A protein and the small-molecule ligand that binds it are described below.
Small molecule (SMILES): O=C(O)Cc1ccc(O)cc1

Sequence of chain 2.J:
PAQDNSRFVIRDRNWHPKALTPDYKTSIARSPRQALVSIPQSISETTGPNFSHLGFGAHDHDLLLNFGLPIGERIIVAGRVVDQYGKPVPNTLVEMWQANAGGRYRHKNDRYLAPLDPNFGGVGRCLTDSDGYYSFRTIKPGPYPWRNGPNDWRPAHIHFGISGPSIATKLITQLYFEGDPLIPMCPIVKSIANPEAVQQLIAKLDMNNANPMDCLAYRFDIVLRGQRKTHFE

Sequence of chain 2.I:
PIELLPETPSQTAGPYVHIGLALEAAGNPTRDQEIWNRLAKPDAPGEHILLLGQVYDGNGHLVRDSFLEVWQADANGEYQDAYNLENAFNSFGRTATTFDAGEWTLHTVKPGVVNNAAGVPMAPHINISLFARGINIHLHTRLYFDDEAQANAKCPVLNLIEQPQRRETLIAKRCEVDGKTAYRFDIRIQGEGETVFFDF

Binding-site contacts:
Ligand atom C7 contacts residue TRP149 of chain 2.J at 3.0 Å (hydrophobic).
Ligand atom C8 contacts residue PRO15 of chain 2.I at 3.9 Å (hydrophobic).
Ligand atom C2 contacts residue ILE191 of chain 2.J at 3.5 Å (hydrophobic).
Ligand atom C1 contacts residue ILE191 of chain 2.J at 4.0 Å (hydrophobic).
Ligand atom C8 contacts residue TRP149 of chain 2.J at 3.5 Å (hydrophobic).
Ligand atom C3 contacts residue FE1 of chain 2.Y at 3.6 Å.
Ligand atom O1 contacts residue ARG133 of chain 2.I at 3.6 Å.
Ligand atom C3 contacts residue HIS162 of chain 2.J at 3.6 Å.
Ligand atom C2 contacts residue GLY14 of chain 2.I at 4.1 Å.
Ligand atom C5 contacts residue TYR147 of chain 2.J at 2.8 Å (hydrophobic).
Ligand atom C4 contacts residue PRO15 of chain 2.I at 3.6 Å (hydrophobic).
Ligand atom C4 contacts residue TYR147 of chain 2.J at 2.8 Å (hydrophobic).
Ligand atom O4 contacts residue TYR108 of chain 2.J at 3.1 Å (h-bond).
Ligand atom C2 contacts residue THR12 of chain 2.I at 4.1 Å.
Ligand atom C3 contacts residue PRO15 of chain 2.I at 3.9 Å (hydrophobic).
Ligand atom O4 contacts residue HIS162 of chain 2.J at 2.5 Å (h-bond).
Ligand atom C5 contacts residue PRO15 of chain 2.I at 3.4 Å (hydrophobic).
Ligand atom O2 contacts residue PRO15 of chain 2.I at 4.0 Å.
Ligand atom O1 contacts residue TYR24 of chain 2.J at 2.5 Å (h-bond).
Ligand atom C4 contacts residue GLY14 of chain 2.I at 4.1 Å.
Ligand atom C6 contacts residue TYR147 of chain 2.J at 3.7 Å (hydrophobic).
Ligand atom C6 contacts residue PRO15 of chain 2.I at 3.4 Å (hydrophobic).
Ligand atom C8 contacts residue TYR24 of chain 2.J at 3.6 Å (hydrophobic).
Ligand atom O4 contacts residue FE1 of chain 2.Y at 1.9 Å.
Ligand atom O4 contacts residue HIS160 of chain 2.J at 3.7 Å.
Ligand atom C2 contacts residue PRO15 of chain 2.I at 3.8 Å (hydrophobic).
Ligand atom C4 contacts residue HIS162 of chain 2.J at 3.6 Å.
Ligand atom C1 contacts residue PRO15 of chain 2.I at 3.6 Å (hydrophobic).
Ligand atom O4 contacts residue TYR147 of chain 2.J at 2.7 Å (h-bond).
Ligand atom C7 contacts residue ILE191 of chain 2.J at 3.6 Å (hydrophobic).
Ligand atom C4 contacts residue ARG157 of chain 2.J at 4.1 Å.
Ligand atom C5 contacts residue TYR16 of chain 2.I at 4.0 Å (hydrophobic).
Ligand atom C3 contacts residue TYR147 of chain 2.J at 3.7 Å (hydrophobic).
Ligand atom C3 contacts residue GLY14 of chain 2.I at 3.7 Å.
Ligand atom O1 contacts residue PRO15 of chain 2.I at 3.8 Å.
Ligand atom C3 contacts residue ARG157 of chain 2.J at 3.5 Å.
Ligand atom C2 contacts residue ARG157 of chain 2.J at 3.8 Å.
Ligand atom C5 contacts residue FE1 of chain 2.Y at 3.5 Å.
Ligand atom O2 contacts residue TRP149 of chain 2.J at 3.5 Å.
Ligand atom C4 contacts residue FE1 of chain 2.Y at 2.8 Å.